The protein below binds the small molecule below.
Small molecule (SMILES): Nc1nc2c(ncn2[C@@H]2O[C@H](CO[P](=O)(O)O[P](=O)(O)CP(=O)(O)O)[C@@H](O)[C@H]2O)c(=O)[nH]1

Sequence of chain 1.A:
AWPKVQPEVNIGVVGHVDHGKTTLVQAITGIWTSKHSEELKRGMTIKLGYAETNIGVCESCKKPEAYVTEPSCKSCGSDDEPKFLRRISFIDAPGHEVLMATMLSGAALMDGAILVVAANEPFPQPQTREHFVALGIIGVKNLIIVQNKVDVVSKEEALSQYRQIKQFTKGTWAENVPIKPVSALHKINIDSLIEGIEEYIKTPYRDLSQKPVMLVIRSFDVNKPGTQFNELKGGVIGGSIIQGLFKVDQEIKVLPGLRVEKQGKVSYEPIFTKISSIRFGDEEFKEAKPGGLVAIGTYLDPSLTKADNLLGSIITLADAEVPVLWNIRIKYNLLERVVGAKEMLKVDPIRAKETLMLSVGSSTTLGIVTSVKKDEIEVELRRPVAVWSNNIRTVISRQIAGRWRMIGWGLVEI

Binding-site contacts:
Ligand atom O3A contacts residue GLY21 of chain 1.A at 3.2 Å (h-bond).
Ligand atom O2A contacts residue THR24 of chain 1.A at 2.6 Å (h-bond).
Ligand atom C6 contacts residue LEU186 of chain 1.A at 3.5 Å (hydrophobic).
Ligand atom O2G contacts residue THR46 of chain 1.A at 2.8 Å (h-bond).
Ligand atom PG contacts residue MG1 of chain 1.C at 3.2 Å.
Ligand atom O3G contacts residue ASP19 of chain 1.A at 3.4 Å (salt-bridge).
Ligand atom N1 contacts residue ASP152 of chain 1.A at 2.8 Å (salt-bridge).
Ligand atom O2B contacts residue GLY21 of chain 1.A at 3.0 Å (h-bond).
Ligand atom C8 contacts residue THR24 of chain 1.A at 3.5 Å.
Ligand atom C3B contacts residue ASP19 of chain 1.A at 3.4 Å.
Ligand atom O6 contacts residue LEU186 of chain 1.A at 3.2 Å (h-bond).
Ligand atom O1G contacts residue MET45 of chain 1.A at 3.5 Å.
Ligand atom O3G contacts residue GLY96 of chain 1.A at 3.0 Å (h-bond).
Ligand atom C5 contacts residue LEU186 of chain 1.A at 3.5 Å (hydrophobic).
Ligand atom O2B contacts residue LYS22 of chain 1.A at 2.7 Å (salt-bridge).
Ligand atom C6 contacts residue LYS150 of chain 1.A at 3.5 Å.
Ligand atom O2B contacts residue ASP19 of chain 1.A at 3.5 Å (salt-bridge).
Ligand atom N7 contacts residue ASN149 of chain 1.A at 3.1 Å (h-bond).
Ligand atom C6 contacts residue ASP152 of chain 1.A at 3.5 Å.
Ligand atom O2A contacts residue GLY21 of chain 1.A at 3.4 Å.
Ligand atom O4' contacts residue LYS150 of chain 1.A at 3.1 Å (salt-bridge).
Ligand atom O6 contacts residue ASP152 of chain 1.A at 3.3 Å (salt-bridge).
Ligand atom PB contacts residue MG1 of chain 1.C at 3.3 Å.
Ligand atom C2 contacts residue ASP152 of chain 1.A at 3.5 Å.
Ligand atom O3G contacts residue LYS22 of chain 1.A at 2.5 Å (salt-bridge).
Ligand atom O6 contacts residue SER184 of chain 1.A at 3.2 Å (h-bond).
Ligand atom O6 contacts residue LYS150 of chain 1.A at 3.3 Å (salt-bridge).
Ligand atom O2A contacts residue THR23 of chain 1.A at 3.5 Å (h-bond).
Ligand atom O2B contacts residue HIS20 of chain 1.A at 3.3 Å (h-bond).
Ligand atom N1 contacts residue LYS150 of chain 1.A at 3.6 Å.
Ligand atom O1B contacts residue LYS22 of chain 1.A at 3.5 Å (salt-bridge).
Ligand atom O2G contacts residue MG1 of chain 1.C at 1.9 Å.
Ligand atom O1B contacts residue THR23 of chain 1.A at 3.0 Å (h-bond).
Ligand atom O3G contacts residue VAL18 of chain 1.A at 3.3 Å.
Ligand atom O1B contacts residue MG1 of chain 1.C at 2.1 Å.
Ligand atom O6 contacts residue ASN149 of chain 1.A at 3.1 Å (h-bond).
Ligand atom N2 contacts residue ASP152 of chain 1.A at 2.9 Å (salt-bridge).
Ligand atom C3B contacts residue MG1 of chain 1.C at 3.5 Å.
Ligand atom O1G contacts residue THR46 of chain 1.A at 3.2 Å (h-bond).
Ligand atom O6 contacts residue ALA185 of chain 1.A at 2.9 Å (h-bond).